Sequence of chain 1.B:
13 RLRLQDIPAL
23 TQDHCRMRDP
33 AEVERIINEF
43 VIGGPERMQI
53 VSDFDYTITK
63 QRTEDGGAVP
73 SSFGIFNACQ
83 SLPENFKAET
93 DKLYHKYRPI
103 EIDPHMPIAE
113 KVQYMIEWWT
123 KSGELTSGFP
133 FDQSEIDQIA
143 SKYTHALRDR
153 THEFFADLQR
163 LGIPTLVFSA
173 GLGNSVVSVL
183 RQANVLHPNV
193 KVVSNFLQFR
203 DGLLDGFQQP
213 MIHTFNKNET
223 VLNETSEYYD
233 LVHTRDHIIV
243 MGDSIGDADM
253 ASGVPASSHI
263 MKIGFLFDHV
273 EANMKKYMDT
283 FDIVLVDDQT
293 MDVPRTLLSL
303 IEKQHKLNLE

Binding-site contacts:
Ligand atom N2 contacts residue SER73 of chain 1.B at 3.8 Å.
Ligand atom C8 contacts residue TRP120 of chain 1.B at 3.6 Å (hydrophobic).
Ligand atom N1 contacts residue ASN79 of chain 1.B at 3.7 Å.
Ligand atom C5' contacts residue MGF1 of chain 1.I at 3.7 Å.
Ligand atom N3 contacts residue PHE75 of chain 1.B at 3.5 Å.
Ligand atom N2 contacts residue TYR96 of chain 1.B at 3.7 Å.
Ligand atom C2 contacts residue TYR96 of chain 1.B at 3.6 Å (hydrophobic).
Ligand atom N7 contacts residue PHE75 of chain 1.B at 3.6 Å.
Ligand atom N2 contacts residue GLY76 of chain 1.B at 3.8 Å.
Ligand atom C3' contacts residue GLU103 of chain 1.B at 3.2 Å.
Ligand atom N9 contacts residue TRP120 of chain 1.B at 3.6 Å.
Ligand atom N9 contacts residue PHE75 of chain 1.B at 3.4 Å.
Ligand atom CN7 contacts residue TRP120 of chain 1.B at 3.6 Å (hydrophobic).
Ligand atom C6 contacts residue PHE75 of chain 1.B at 3.8 Å (hydrophobic).
Ligand atom C5 contacts residue TRP120 of chain 1.B at 3.4 Å (hydrophobic).
Ligand atom N3 contacts residue SER73 of chain 1.B at 3.3 Å (h-bond).
Ligand atom O4' contacts residue PHE75 of chain 1.B at 3.6 Å.
Ligand atom C4 contacts residue TRP120 of chain 1.B at 3.6 Å (hydrophobic).
Ligand atom C3' contacts residue TRP121 of chain 1.B at 3.9 Å (hydrophobic).
Ligand atom O2' contacts residue ARG100 of chain 1.B at 3.7 Å.
Ligand atom C8 contacts residue PHE75 of chain 1.B at 3.5 Å (hydrophobic).
Ligand atom N3 contacts residue TYR96 of chain 1.B at 3.6 Å.
Ligand atom C2 contacts residue PHE75 of chain 1.B at 3.4 Å (hydrophobic).
Ligand atom O5' contacts residue TRP121 of chain 1.B at 3.7 Å.
Ligand atom C2' contacts residue TRP120 of chain 1.B at 3.7 Å (hydrophobic).
Ligand atom C4 contacts residue PHE75 of chain 1.B at 3.4 Å (hydrophobic).
Ligand atom N7 contacts residue TRP120 of chain 1.B at 3.5 Å.
Ligand atom O4' contacts residue SER73 of chain 1.B at 3.9 Å.
Ligand atom C5 contacts residue PHE75 of chain 1.B at 3.5 Å (hydrophobic).
Ligand atom C8 contacts residue TRP121 of chain 1.B at 3.7 Å (hydrophobic).
Ligand atom N1 contacts residue PHE75 of chain 1.B at 3.5 Å.
Ligand atom C2' contacts residue GLU103 of chain 1.B at 3.4 Å.
Ligand atom N2 contacts residue ASN79 of chain 1.B at 3.9 Å.
Ligand atom O3' contacts residue GLU103 of chain 1.B at 2.6 Å (salt-bridge).
Ligand atom O6 contacts residue SER124 of chain 1.B at 3.1 Å (h-bond).
Ligand atom O6 contacts residue TRP120 of chain 1.B at 3.7 Å.
Ligand atom O2' contacts residue GLU103 of chain 1.B at 2.7 Å (salt-bridge).
Ligand atom O2' contacts residue TRP120 of chain 1.B at 3.5 Å.
Ligand atom C5' contacts residue ASP57 of chain 1.B at 3.8 Å.
Ligand atom C2 contacts residue SER73 of chain 1.B at 3.9 Å.

This protein binds this small molecule.
Small molecule (SMILES): C[n+]1cn([C@@H]2O[C@H](CO)[C@@H](O)[C@H]2O)c2nc(N)[nH]c(=O)c21